Sequence of chain 49.A:
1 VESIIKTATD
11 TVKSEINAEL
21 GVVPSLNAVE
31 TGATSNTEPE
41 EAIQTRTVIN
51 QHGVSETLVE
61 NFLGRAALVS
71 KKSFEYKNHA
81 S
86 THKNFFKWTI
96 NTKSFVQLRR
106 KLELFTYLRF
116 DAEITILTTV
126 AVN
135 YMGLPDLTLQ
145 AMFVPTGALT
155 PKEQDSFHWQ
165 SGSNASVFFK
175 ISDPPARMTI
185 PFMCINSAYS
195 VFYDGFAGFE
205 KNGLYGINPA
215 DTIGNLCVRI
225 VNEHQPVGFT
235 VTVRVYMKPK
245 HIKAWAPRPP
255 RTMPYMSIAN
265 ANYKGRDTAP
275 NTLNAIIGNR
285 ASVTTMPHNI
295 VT

Sequence of chain 49.C:
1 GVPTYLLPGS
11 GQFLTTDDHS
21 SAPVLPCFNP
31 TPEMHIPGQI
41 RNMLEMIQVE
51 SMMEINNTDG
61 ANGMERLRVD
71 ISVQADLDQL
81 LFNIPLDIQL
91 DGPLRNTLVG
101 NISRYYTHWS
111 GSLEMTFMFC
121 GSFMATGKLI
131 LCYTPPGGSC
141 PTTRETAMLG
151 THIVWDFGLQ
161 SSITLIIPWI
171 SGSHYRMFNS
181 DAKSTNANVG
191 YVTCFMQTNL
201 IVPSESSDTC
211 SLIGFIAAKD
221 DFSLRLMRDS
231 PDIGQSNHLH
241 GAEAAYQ

A protein and the small-molecule ligand that binds it are described below.
Small molecule (SMILES): CC(=O)N[C@@H]1[C@@H](O)[C@H](O[C@@H]2O[C@H](CO[C@]3(C(=O)O)C[C@H](O)[C@@H](NC(C)=O)[C@H]([C@H](O)[C@H](O)CO)O3)[C@H](O)[C@H](O)[C@H]2O)[C@@H](CO)O[C@H]1O

Binding-site contacts:
Ligand atom O3 contacts residue PRO274 of chain 49.A at 3.9 Å.
Ligand atom O7 contacts residue PRO274 of chain 49.A at 3.4 Å.
Ligand atom C4 contacts residue ARG104 of chain 49.C at 4.0 Å.
Ligand atom C5 contacts residue PRO274 of chain 49.A at 3.9 Å (hydrophobic).
Ligand atom N5 contacts residue PRO231 of chain 49.C at 2.9 Å (h-bond).
Ligand atom C5 contacts residue PRO231 of chain 49.C at 3.6 Å (hydrophobic).
Ligand atom C4 contacts residue ASP91 of chain 49.C at 3.3 Å.
Ligand atom O6 contacts residue ASP91 of chain 49.C at 3.3 Å.
Ligand atom O7 contacts residue SER180 of chain 49.C at 3.7 Å.
Ligand atom C6 contacts residue ASP91 of chain 49.C at 3.9 Å.
Ligand atom C6 contacts residue PRO231 of chain 49.C at 4.0 Å (hydrophobic).
Ligand atom C10 contacts residue ASN275 of chain 49.A at 3.2 Å.
Ligand atom O3 contacts residue ASP91 of chain 49.C at 4.0 Å.
Ligand atom C5 contacts residue ASN275 of chain 49.A at 3.5 Å.
Ligand atom C11 contacts residue ASP232 of chain 49.C at 3.8 Å.
Ligand atom O4 contacts residue PRO231 of chain 49.C at 3.8 Å.
Ligand atom C11 contacts residue ILE233 of chain 49.C at 3.8 Å (hydrophobic).
Ligand atom O1B contacts residue ARG104 of chain 49.C at 2.8 Å (salt-bridge).
Ligand atom C4 contacts residue ASN275 of chain 49.A at 3.8 Å.
Ligand atom O6 contacts residue PRO274 of chain 49.A at 3.7 Å.
Ligand atom C3 contacts residue ARG95 of chain 49.C at 3.9 Å.
Ligand atom C3 contacts residue PRO274 of chain 49.A at 3.8 Å (hydrophobic).
Ligand atom C4 contacts residue PRO231 of chain 49.C at 3.4 Å (hydrophobic).
Ligand atom O4 contacts residue ASP232 of chain 49.C at 2.8 Å (salt-bridge).
Ligand atom C11 contacts residue PRO231 of chain 49.C at 4.0 Å (hydrophobic).
Ligand atom O4 contacts residue ASP91 of chain 49.C at 2.8 Å (salt-bridge).
Ligand atom C3 contacts residue PRO274 of chain 49.A at 4.1 Å (hydrophobic).
Ligand atom C10 contacts residue PRO231 of chain 49.C at 3.9 Å (hydrophobic).
Ligand atom C1 contacts residue ARG104 of chain 49.C at 3.7 Å.
Ligand atom C4 contacts residue PRO274 of chain 49.A at 4.0 Å (hydrophobic).
Ligand atom O3 contacts residue GLY282 of chain 49.A at 3.4 Å.
Ligand atom C3 contacts residue ASP232 of chain 49.C at 4.1 Å.
Ligand atom O4 contacts residue ARG95 of chain 49.C at 3.6 Å.
Ligand atom O10 contacts residue ASN275 of chain 49.A at 2.9 Å (h-bond).
Ligand atom N5 contacts residue ASN275 of chain 49.A at 3.5 Å (h-bond).
Ligand atom C4 contacts residue ASP232 of chain 49.C at 3.5 Å.
Ligand atom O10 contacts residue ARG270 of chain 49.A at 4.0 Å.
Ligand atom C11 contacts residue GLY234 of chain 49.C at 3.9 Å.
Ligand atom C3 contacts residue ARG104 of chain 49.C at 3.9 Å.
Ligand atom O4 contacts residue ASN275 of chain 49.A at 3.0 Å (h-bond).